Binding-site contacts:
Ligand atom CZ contacts residue GLN179 of chain 1.B at 3.4 Å.
Ligand atom O2 contacts residue LEU227 of chain 1.B at 3.6 Å.
Ligand atom CE1 contacts residue ASP182 of chain 1.B at 3.2 Å.
Ligand atom N contacts residue GLN179 of chain 1.B at 2.8 Å (h-bond).
Ligand atom CD1 contacts residue ASP41 of chain 1.B at 3.5 Å.
Ligand atom N3 contacts residue LEU227 of chain 1.B at 3.5 Å.
Ligand atom C4 contacts residue GLY50 of chain 1.B at 3.5 Å.
Ligand atom N1 contacts residue GLY50 of chain 1.B at 3.5 Å (h-bond).
Ligand atom N contacts residue GLN201 of chain 1.B at 2.9 Å (h-bond).
Ligand atom N3 contacts residue GLY50 of chain 1.B at 3.4 Å (h-bond).
Ligand atom CD2 contacts residue GLY39 of chain 1.B at 3.4 Å.
Ligand atom CB contacts residue GLY39 of chain 1.B at 3.6 Å.
Ligand atom O contacts residue ASP81 of chain 1.B at 3.3 Å (salt-bridge).
Ligand atom C5' contacts residue GLY39 of chain 1.B at 3.6 Å.
Ligand atom OH contacts residue ASP182 of chain 1.B at 2.6 Å (salt-bridge).
Ligand atom O2 contacts residue GLY50 of chain 1.B at 3.1 Å (h-bond).
Ligand atom CE2 contacts residue GLN195 of chain 1.B at 3.4 Å.
Ligand atom O4' contacts residue HIS51 of chain 1.B at 3.5 Å.
Ligand atom O2' contacts residue GLY198 of chain 1.B at 3.0 Å (h-bond).
Ligand atom N4 contacts residue GLY50 of chain 1.B at 3.6 Å.
Ligand atom O5' contacts residue HIS51 of chain 1.B at 3.2 Å.
Ligand atom N contacts residue ASP81 of chain 1.B at 2.8 Å (salt-bridge).
Ligand atom O2' contacts residue ASP200 of chain 1.B at 2.6 Å (salt-bridge).
Ligand atom CE2 contacts residue GLN179 of chain 1.B at 3.2 Å.
Ligand atom CA contacts residue GLN201 of chain 1.B at 3.3 Å.
Ligand atom CZ contacts residue ASP182 of chain 1.B at 3.3 Å.
Ligand atom CD1 contacts residue TYR175 of chain 1.B at 3.4 Å (hydrophobic).
Ligand atom CD2 contacts residue GLN179 of chain 1.B at 3.3 Å.
Ligand atom OH contacts residue TYR37 of chain 1.B at 2.7 Å (h-bond).
Ligand atom CE1 contacts residue LEU71 of chain 1.B at 3.5 Å (hydrophobic).
Ligand atom C5' contacts residue HIS51 of chain 1.B at 3.5 Å.
Ligand atom OAD contacts residue ASP41 of chain 1.B at 2.9 Å (salt-bridge).
Ligand atom CB contacts residue TYR175 of chain 1.B at 3.6 Å (hydrophobic).
Ligand atom OH contacts residue GLN179 of chain 1.B at 3.5 Å.
Ligand atom O2' contacts residue GLN201 of chain 1.B at 3.4 Å.
Ligand atom C2 contacts residue GLY50 of chain 1.B at 3.1 Å.
Ligand atom O3' contacts residue GLY198 of chain 1.B at 2.9 Å (h-bond).
Ligand atom N contacts residue TYR175 of chain 1.B at 2.8 Å (h-bond).
Ligand atom O3' contacts residue GLY197 of chain 1.B at 3.2 Å.
Ligand atom C6 contacts residue HIS51 of chain 1.B at 3.6 Å.

A protein and the small-molecule ligand that binds it are described below.
Small molecule (SMILES): Nc1ccn([C@@H]2O[C@H](COS(=O)(=O)NC(=O)[C@@H](N)Cc3ccc(O)cc3)[C@@H](O)[C@H]2O)c(=O)n1

Sequence of chain 1.B:
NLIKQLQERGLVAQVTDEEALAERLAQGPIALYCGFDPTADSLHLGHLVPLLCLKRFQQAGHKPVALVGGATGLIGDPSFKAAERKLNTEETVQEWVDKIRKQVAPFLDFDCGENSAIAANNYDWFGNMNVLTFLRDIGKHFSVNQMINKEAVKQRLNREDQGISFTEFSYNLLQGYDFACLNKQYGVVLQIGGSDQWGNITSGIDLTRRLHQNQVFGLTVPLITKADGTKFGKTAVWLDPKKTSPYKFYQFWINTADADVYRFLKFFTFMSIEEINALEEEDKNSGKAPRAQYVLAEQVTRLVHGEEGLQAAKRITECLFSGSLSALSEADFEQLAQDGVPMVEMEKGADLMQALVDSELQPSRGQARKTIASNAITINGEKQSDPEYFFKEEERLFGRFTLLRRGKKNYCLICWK